Binding-site contacts:
Ligand atom NAS contacts residue PRO467 of chain 1.D at 3.4 Å.
Ligand atom CAJ contacts residue THR422 of chain 1.D at 3.6 Å.
Ligand atom OAC contacts residue PHE423 of chain 1.D at 4.2 Å.
Ligand atom CAP contacts residue LYS539 of chain 1.D at 3.9 Å.
Ligand atom CAJ contacts residue LYS539 of chain 1.D at 1.3 Å.
Ligand atom CAU contacts residue LYS851 of chain 1.D at 3.6 Å.
Ligand atom CAI contacts residue PRO467 of chain 1.D at 3.9 Å (hydrophobic).
Ligand atom SAH contacts residue PRO419 of chain 1.D at 3.6 Å.
Ligand atom SAH contacts residue SER418 of chain 1.D at 4.1 Å.
Ligand atom CAI contacts residue LYS851 of chain 1.D at 1.3 Å.
Ligand atom CAV contacts residue LYS539 of chain 1.D at 3.2 Å.
Ligand atom CAR contacts residue GLU535 of chain 1.D at 4.1 Å.
Ligand atom CAP contacts residue GLU535 of chain 1.D at 4.0 Å.
Ligand atom SAG contacts residue GLU681 of chain 1.D at 3.7 Å.
Ligand atom CAN contacts residue GLU535 of chain 1.D at 3.1 Å.
Ligand atom SAG contacts residue LYS851 of chain 1.D at 2.2 Å (salt-bridge).
Ligand atom CAM contacts residue ILE531 of chain 1.D at 4.1 Å (hydrophobic).
Ligand atom CAU contacts residue PRO467 of chain 1.D at 3.6 Å (hydrophobic).
Ligand atom CAK contacts residue PRO467 of chain 1.D at 3.8 Å (hydrophobic).
Ligand atom SBB contacts residue PHE532 of chain 1.D at 4.0 Å.
Ligand atom NAS contacts residue LYS851 of chain 1.D at 2.4 Å (salt-bridge).
Ligand atom NAT contacts residue THR422 of chain 1.D at 3.4 Å.
Ligand atom CAZ contacts residue PHE423 of chain 1.D at 3.9 Å (hydrophobic).
Ligand atom CAO contacts residue LYS851 of chain 1.D at 4.2 Å.
Ligand atom CAV contacts residue PHE423 of chain 1.D at 4.2 Å (hydrophobic).
Ligand atom OAF contacts residue PHE532 of chain 1.D at 3.2 Å.
Ligand atom SAH contacts residue LYS539 of chain 1.D at 2.7 Å (salt-bridge).
Ligand atom CAX contacts residue PHE423 of chain 1.D at 4.1 Å (hydrophobic).
Ligand atom CAL contacts residue GLU535 of chain 1.D at 3.0 Å.
Ligand atom CAP contacts residue PHE423 of chain 1.D at 4.0 Å (hydrophobic).
Ligand atom CAL contacts residue LYS539 of chain 1.D at 3.9 Å.
Ligand atom OAD contacts residue PHE532 of chain 1.D at 3.3 Å.
Ligand atom SAG contacts residue PRO467 of chain 1.D at 3.6 Å.
Ligand atom CAZ contacts residue GLU535 of chain 1.D at 3.8 Å.
Ligand atom CAX contacts residue GLU535 of chain 1.D at 3.5 Å.
Ligand atom CAV contacts residue GLU535 of chain 1.D at 3.8 Å.
Ligand atom SAH contacts residue PHE792 of chain 1.D at 3.8 Å.
Ligand atom SAH contacts residue THR422 of chain 1.D at 3.5 Å (h-bond).
Ligand atom NAT contacts residue LYS539 of chain 1.D at 2.3 Å (salt-bridge).
Ligand atom CAK contacts residue LYS851 of chain 1.D at 4.2 Å.

The small molecule below binds the protein below.
Small molecule (SMILES): O=S(=O)(O)c1cc(NCS)ccc1CCc1ccc(NCS)cc1S(=O)(=O)O

Sequence of chain 1.D:
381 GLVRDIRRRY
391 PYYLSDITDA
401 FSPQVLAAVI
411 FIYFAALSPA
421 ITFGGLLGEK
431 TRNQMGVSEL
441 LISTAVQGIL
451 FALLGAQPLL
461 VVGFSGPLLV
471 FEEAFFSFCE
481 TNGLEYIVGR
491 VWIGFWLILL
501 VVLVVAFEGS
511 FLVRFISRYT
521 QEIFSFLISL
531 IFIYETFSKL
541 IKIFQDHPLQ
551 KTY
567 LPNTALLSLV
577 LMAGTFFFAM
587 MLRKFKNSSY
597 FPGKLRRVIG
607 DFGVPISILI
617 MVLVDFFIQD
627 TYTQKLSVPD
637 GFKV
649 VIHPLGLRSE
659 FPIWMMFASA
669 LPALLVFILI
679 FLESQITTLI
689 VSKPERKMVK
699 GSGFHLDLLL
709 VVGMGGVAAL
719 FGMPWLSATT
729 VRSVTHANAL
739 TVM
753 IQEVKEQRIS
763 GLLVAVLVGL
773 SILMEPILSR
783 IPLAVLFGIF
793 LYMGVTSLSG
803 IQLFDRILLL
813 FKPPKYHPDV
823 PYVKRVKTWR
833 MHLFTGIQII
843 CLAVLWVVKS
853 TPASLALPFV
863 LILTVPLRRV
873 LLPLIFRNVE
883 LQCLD